A protein and the small-molecule ligand that binds it are described below.
Small molecule (SMILES): CC(=O)N[C@H]1[C@H](O[C@H]2[C@H](O)[C@@H](NC(C)=O)CO[C@@H]2CO)O[C@H](CO)[C@@H](O)[C@@H]1O

Sequence of chain 1.A:
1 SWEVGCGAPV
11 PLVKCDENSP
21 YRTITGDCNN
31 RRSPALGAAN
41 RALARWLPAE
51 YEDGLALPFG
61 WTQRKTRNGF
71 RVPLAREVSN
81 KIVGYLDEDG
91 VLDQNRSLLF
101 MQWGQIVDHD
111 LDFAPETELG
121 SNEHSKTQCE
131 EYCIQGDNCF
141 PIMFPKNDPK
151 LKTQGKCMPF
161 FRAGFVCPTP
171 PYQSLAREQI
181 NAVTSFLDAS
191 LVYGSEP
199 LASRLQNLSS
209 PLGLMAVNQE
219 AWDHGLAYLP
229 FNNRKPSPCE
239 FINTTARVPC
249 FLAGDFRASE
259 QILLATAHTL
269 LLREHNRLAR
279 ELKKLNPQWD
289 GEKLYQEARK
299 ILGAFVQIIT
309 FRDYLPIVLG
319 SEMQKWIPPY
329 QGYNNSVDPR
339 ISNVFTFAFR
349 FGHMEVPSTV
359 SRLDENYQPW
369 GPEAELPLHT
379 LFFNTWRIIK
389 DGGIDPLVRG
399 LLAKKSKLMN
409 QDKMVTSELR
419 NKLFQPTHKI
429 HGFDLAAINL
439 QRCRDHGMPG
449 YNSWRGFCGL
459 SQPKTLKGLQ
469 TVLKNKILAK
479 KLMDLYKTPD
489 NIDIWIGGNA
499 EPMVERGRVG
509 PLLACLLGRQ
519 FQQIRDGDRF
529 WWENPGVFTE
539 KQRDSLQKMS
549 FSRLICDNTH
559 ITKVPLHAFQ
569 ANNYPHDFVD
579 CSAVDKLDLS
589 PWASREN

Binding-site contacts:
Ligand atom O5 contacts residue VAL335 of chain 1.A at 3.7 Å.
Ligand atom C1 contacts residue SER334 of chain 1.A at 4.4 Å.
Ligand atom C5 contacts residue ASN332 of chain 1.A at 3.7 Å.
Ligand atom C4 contacts residue ASN332 of chain 1.A at 4.3 Å.
Ligand atom C6 contacts residue SER334 of chain 1.A at 4.5 Å.
Ligand atom O5 contacts residue SER334 of chain 1.A at 4.5 Å.
Ligand atom C7 contacts residue ASN332 of chain 1.A at 3.6 Å.
Ligand atom O7 contacts residue ASN332 of chain 1.A at 3.5 Å (h-bond).
Ligand atom C5 contacts residue SER334 of chain 1.A at 4.1 Å.
Ligand atom O5 contacts residue ASN332 of chain 1.A at 2.4 Å (h-bond).
Ligand atom C1 contacts residue ASN332 of chain 1.A at 1.4 Å.
Ligand atom C2 contacts residue ASN332 of chain 1.A at 2.5 Å.
Ligand atom C3 contacts residue ASN332 of chain 1.A at 3.8 Å.
Ligand atom N2 contacts residue ASN332 of chain 1.A at 3.0 Å (h-bond).
Ligand atom C6 contacts residue VAL335 of chain 1.A at 4.5 Å (hydrophobic).
Ligand atom C1 contacts residue VAL335 of chain 1.A at 4.2 Å (hydrophobic).